Sequence of chain 1.A:
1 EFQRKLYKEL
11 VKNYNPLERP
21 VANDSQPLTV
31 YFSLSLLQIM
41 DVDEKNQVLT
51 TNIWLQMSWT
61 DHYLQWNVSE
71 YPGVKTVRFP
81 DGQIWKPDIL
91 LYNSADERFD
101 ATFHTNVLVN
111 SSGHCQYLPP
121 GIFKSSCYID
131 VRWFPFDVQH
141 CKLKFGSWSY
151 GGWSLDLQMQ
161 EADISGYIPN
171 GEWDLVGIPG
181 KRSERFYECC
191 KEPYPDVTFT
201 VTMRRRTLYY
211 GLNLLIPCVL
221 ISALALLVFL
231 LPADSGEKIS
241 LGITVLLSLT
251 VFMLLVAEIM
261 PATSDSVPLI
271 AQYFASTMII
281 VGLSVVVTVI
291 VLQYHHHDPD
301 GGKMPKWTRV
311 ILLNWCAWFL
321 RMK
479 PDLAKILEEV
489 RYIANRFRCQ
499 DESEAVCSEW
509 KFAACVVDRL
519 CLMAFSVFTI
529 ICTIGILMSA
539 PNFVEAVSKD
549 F

Binding-site contacts:
Ligand atom C3 contacts residue ASN67 of chain 1.A at 3.8 Å.
Ligand atom C5 contacts residue SER69 of chain 1.A at 3.9 Å.
Ligand atom O5 contacts residue GLU70 of chain 1.A at 4.2 Å.
Ligand atom O5 contacts residue SER69 of chain 1.A at 3.6 Å.
Ligand atom N2 contacts residue ASN67 of chain 1.A at 2.9 Å (h-bond).
Ligand atom C4 contacts residue ASN67 of chain 1.A at 4.2 Å.
Ligand atom C8 contacts residue ASN67 of chain 1.A at 4.1 Å.
Ligand atom C7 contacts residue ASN67 of chain 1.A at 3.8 Å.
Ligand atom O5 contacts residue ASN67 of chain 1.A at 2.4 Å (h-bond).
Ligand atom C6 contacts residue SER69 of chain 1.A at 4.1 Å.
Ligand atom O6 contacts residue GLU70 of chain 1.A at 4.5 Å.
Ligand atom C1 contacts residue ASN67 of chain 1.A at 1.4 Å.
Ligand atom C5 contacts residue ASN67 of chain 1.A at 3.7 Å.
Ligand atom C2 contacts residue ASN67 of chain 1.A at 2.5 Å.
Ligand atom C1 contacts residue SER69 of chain 1.A at 4.0 Å.

The protein below binds the small molecule below.
Small molecule (SMILES): CC(=O)N[C@@H]1[C@@H](O)[C@H](O)[C@@H](CO)O[C@H]1O